Sequence of chain 3.B:
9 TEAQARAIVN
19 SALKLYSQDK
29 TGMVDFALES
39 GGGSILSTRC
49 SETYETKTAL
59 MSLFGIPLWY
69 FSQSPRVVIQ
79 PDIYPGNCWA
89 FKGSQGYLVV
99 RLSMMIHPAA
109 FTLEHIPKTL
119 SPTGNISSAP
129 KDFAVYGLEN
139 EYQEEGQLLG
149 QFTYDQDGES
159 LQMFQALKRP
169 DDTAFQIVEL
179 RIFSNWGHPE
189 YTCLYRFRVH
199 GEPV

Sequence of chain 3.C:
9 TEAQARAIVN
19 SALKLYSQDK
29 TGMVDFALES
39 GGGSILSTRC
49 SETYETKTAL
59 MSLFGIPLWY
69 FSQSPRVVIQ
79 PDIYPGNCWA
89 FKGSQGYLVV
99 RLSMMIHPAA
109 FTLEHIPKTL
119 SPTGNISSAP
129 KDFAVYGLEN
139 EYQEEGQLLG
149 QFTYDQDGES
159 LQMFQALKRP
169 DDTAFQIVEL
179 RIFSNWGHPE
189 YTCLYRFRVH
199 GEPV

Binding-site contacts:
Ligand atom CG1 contacts residue PRO83 of chain 3.C at 4.1 Å (hydrophobic).
Ligand atom CB contacts residue SER38 of chain 3.B at 4.0 Å.
Ligand atom CG contacts residue GLY40 of chain 3.B at 3.3 Å.
Ligand atom CD contacts residue THR56 of chain 3.C at 3.6 Å.
Ligand atom OXT contacts residue CYS191 of chain 3.C at 3.5 Å (h-bond).
Ligand atom CA contacts residue THR56 of chain 3.C at 3.4 Å.
Ligand atom CG contacts residue ALA88 of chain 3.C at 3.8 Å (hydrophobic).
Ligand atom CB contacts residue TYR193 of chain 3.C at 3.7 Å (hydrophobic).
Ligand atom CB contacts residue CYS191 of chain 3.C at 3.6 Å (hydrophobic).
Ligand atom CB contacts residue THR54 of chain 3.C at 4.2 Å.
Ligand atom O contacts residue ILE114 of chain 3.C at 3.7 Å.
Ligand atom OXT contacts residue SER126 of chain 3.C at 2.7 Å (h-bond).
Ligand atom O contacts residue TYR193 of chain 3.C at 2.5 Å (h-bond).
Ligand atom CG1 contacts residue GLY39 of chain 3.B at 3.9 Å.
Ligand atom CD contacts residue THR54 of chain 3.C at 3.3 Å.
Ligand atom C contacts residue CYS191 of chain 3.C at 4.0 Å (hydrophobic).
Ligand atom O contacts residue CYS86 of chain 3.C at 3.9 Å.
Ligand atom C contacts residue TYR193 of chain 3.C at 3.1 Å (hydrophobic).
Ligand atom CG contacts residue THR56 of chain 3.C at 3.4 Å.
Ligand atom CB contacts residue ALA88 of chain 3.C at 3.8 Å (hydrophobic).
Ligand atom CB contacts residue THR56 of chain 3.C at 3.5 Å.
Ligand atom CG1 contacts residue GLY84 of chain 3.C at 3.7 Å.
Ligand atom O contacts residue SER126 of chain 3.C at 4.0 Å.
Ligand atom CA contacts residue GLY84 of chain 3.C at 4.0 Å.
Ligand atom C contacts residue CYS191 of chain 3.C at 4.0 Å (hydrophobic).
Ligand atom CG contacts residue THR54 of chain 3.C at 3.2 Å.
Ligand atom N contacts residue THR56 of chain 3.C at 3.5 Å.
Ligand atom CB contacts residue GLY84 of chain 3.C at 4.0 Å.
Ligand atom CB contacts residue TYR189 of chain 3.C at 3.4 Å (hydrophobic).
Ligand atom CA contacts residue TYR189 of chain 3.C at 3.2 Å (hydrophobic).
Ligand atom CG2 contacts residue PRO120 of chain 3.C at 3.8 Å (hydrophobic).
Ligand atom CD contacts residue GLY40 of chain 3.B at 3.8 Å.
Ligand atom N contacts residue CYS191 of chain 3.C at 4.0 Å.
Ligand atom CA contacts residue TYR193 of chain 3.C at 3.2 Å (hydrophobic).
Ligand atom O contacts residue GLY84 of chain 3.C at 3.6 Å.
Ligand atom O contacts residue HIS113 of chain 3.C at 3.9 Å.
Ligand atom C contacts residue SER126 of chain 3.C at 3.8 Å.
Ligand atom N contacts residue TYR189 of chain 3.C at 3.8 Å.
Ligand atom O contacts residue TYR189 of chain 3.C at 4.0 Å.
Ligand atom CB contacts residue GLY40 of chain 3.B at 4.2 Å.

The protein below binds the small molecule below.
Small molecule (SMILES): CC(C)[C@H](NC(=O)[C@@H]1CCCN1C(=O)[C@@H]1CCCN1)C(=O)O